Sequence of chain 57.B:
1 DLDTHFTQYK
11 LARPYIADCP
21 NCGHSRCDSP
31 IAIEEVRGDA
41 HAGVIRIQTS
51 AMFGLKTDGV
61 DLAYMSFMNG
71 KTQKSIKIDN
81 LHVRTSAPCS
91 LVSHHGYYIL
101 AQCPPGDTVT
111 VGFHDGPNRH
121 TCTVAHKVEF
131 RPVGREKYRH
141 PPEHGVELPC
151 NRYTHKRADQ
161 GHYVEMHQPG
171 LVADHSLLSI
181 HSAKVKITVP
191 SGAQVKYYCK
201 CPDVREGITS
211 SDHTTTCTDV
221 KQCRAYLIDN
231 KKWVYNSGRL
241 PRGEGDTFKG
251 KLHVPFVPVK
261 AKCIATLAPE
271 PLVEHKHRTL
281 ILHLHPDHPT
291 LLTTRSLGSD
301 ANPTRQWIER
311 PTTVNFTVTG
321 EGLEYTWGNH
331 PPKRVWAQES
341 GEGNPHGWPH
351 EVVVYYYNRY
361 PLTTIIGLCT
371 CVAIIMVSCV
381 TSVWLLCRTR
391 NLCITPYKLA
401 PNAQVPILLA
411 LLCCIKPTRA

Binding-site contacts:
Ligand atom C1 contacts residue VAL314 of chain 57.B at 4.4 Å (hydrophobic).
Ligand atom N2 contacts residue ASN315 of chain 57.B at 2.8 Å (h-bond).
Ligand atom C7 contacts residue ASN315 of chain 57.B at 3.3 Å.
Ligand atom C6 contacts residue ASN315 of chain 57.B at 4.5 Å.
Ligand atom C2 contacts residue ASN315 of chain 57.B at 2.5 Å.
Ligand atom C6 contacts residue THR313 of chain 57.B at 4.5 Å.
Ligand atom C8 contacts residue ILE281 of chain 57.B at 4.5 Å (hydrophobic).
Ligand atom C1 contacts residue ASN315 of chain 57.B at 1.4 Å.
Ligand atom C3 contacts residue ASN315 of chain 57.B at 3.8 Å.
Ligand atom O5 contacts residue VAL314 of chain 57.B at 3.8 Å.
Ligand atom C4 contacts residue ASN315 of chain 57.B at 4.3 Å.
Ligand atom C8 contacts residue ASN315 of chain 57.B at 3.5 Å.
Ligand atom C5 contacts residue ASN315 of chain 57.B at 3.7 Å.
Ligand atom O5 contacts residue THR313 of chain 57.B at 4.3 Å.
Ligand atom O5 contacts residue ASN315 of chain 57.B at 2.4 Å (h-bond).
Ligand atom O7 contacts residue ASN315 of chain 57.B at 4.2 Å.

This protein binds this small molecule.
Small molecule (SMILES): CC(=O)N[C@@H]1[C@@H](O)[C@H](O)[C@@H](CO)O[C@H]1O